Sequence of chain 2.C:
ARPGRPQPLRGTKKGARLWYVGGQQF

Sequence of chain 2.A:
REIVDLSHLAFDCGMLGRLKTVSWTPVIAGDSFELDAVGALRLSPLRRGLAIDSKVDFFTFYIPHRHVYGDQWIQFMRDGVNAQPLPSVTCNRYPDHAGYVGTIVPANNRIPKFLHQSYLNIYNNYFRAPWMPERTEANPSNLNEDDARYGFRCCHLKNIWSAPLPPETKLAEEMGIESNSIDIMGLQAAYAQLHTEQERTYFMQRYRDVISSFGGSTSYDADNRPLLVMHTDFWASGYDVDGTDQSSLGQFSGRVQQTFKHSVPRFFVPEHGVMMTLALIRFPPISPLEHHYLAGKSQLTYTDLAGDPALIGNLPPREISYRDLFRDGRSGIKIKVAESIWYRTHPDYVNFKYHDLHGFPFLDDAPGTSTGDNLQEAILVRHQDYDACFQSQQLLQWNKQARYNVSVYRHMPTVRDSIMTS

Binding-site contacts:
Ligand atom C4 contacts residue ARG425 of chain 3.A at 3.6 Å.
Ligand atom O3' contacts residue ARG425 of chain 3.A at 3.8 Å.
Ligand atom C1' contacts residue DC1 of chain 2.E at 3.6 Å.
Ligand atom N3 contacts residue GLU208 of chain 2.A at 2.7 Å (salt-bridge).
Ligand atom N6 contacts residue GLU208 of chain 2.A at 3.4 Å (salt-bridge).
Ligand atom C5' contacts residue DC1 of chain 2.H at 2.3 Å.
Ligand atom OP2 contacts residue ASP426 of chain 3.A at 2.8 Å (salt-bridge).
Ligand atom O5' contacts residue ARG425 of chain 3.A at 2.8 Å.
Ligand atom O5' contacts residue DC1 of chain 2.H at 2.6 Å.
Ligand atom N1 contacts residue GLU208 of chain 2.A at 1.5 Å (salt-bridge).
Ligand atom C4 contacts residue GLU208 of chain 2.A at 3.4 Å.
Ligand atom OP2 contacts residue ARG425 of chain 3.A at 3.8 Å.
Ligand atom C4' contacts residue DC1 of chain 2.H at 2.8 Å.
Ligand atom N3 contacts residue PHE212 of chain 2.A at 2.9 Å.
Ligand atom P contacts residue DC1 of chain 2.H at 2.5 Å.
Ligand atom C3' contacts residue DC1 of chain 2.E at 2.9 Å.
Ligand atom N3 contacts residue ARG425 of chain 3.A at 3.1 Å (salt-bridge).
Ligand atom C2 contacts residue GLU208 of chain 2.A at 1.6 Å.
Ligand atom C1' contacts residue PHE212 of chain 2.A at 3.5 Å (hydrophobic).
Ligand atom O5' contacts residue ARG28 of chain 2.C at 3.4 Å.
Ligand atom C5' contacts residue ARG28 of chain 2.C at 3.1 Å.
Ligand atom O5' contacts residue TYR31 of chain 2.C at 3.4 Å (h-bond).
Ligand atom O3' contacts residue DC1 of chain 2.E at 3.3 Å.
Ligand atom O4' contacts residue ARG425 of chain 3.A at 3.7 Å.
Ligand atom O3' contacts residue ARG28 of chain 2.C at 3.5 Å (salt-bridge).
Ligand atom C5' contacts residue TYR31 of chain 2.C at 2.9 Å (hydrophobic).
Ligand atom P contacts residue ARG425 of chain 3.A at 3.5 Å.
Ligand atom OP1 contacts residue ARG28 of chain 2.C at 3.2 Å (salt-bridge).
Ligand atom C5 contacts residue GLU208 of chain 2.A at 3.4 Å.
Ligand atom OP2 contacts residue DC1 of chain 2.H at 2.0 Å.
Ligand atom C1' contacts residue ALA27 of chain 2.C at 3.8 Å (hydrophobic).
Ligand atom C2 contacts residue PHE212 of chain 2.A at 3.8 Å (hydrophobic).
Ligand atom OP1 contacts residue GLY34 of chain 2.C at 3.8 Å.
Ligand atom C2' contacts residue DC1 of chain 2.E at 2.2 Å.
Ligand atom O4' contacts residue PHE212 of chain 2.A at 3.4 Å.
Ligand atom O3' contacts residue THR423 of chain 3.A at 3.8 Å.
Ligand atom N1 contacts residue ARG425 of chain 3.A at 3.6 Å (salt-bridge).
Ligand atom C6 contacts residue GLU208 of chain 2.A at 2.6 Å.
Ligand atom OP2 contacts residue THR423 of chain 3.A at 2.9 Å.
Ligand atom C2 contacts residue ARG425 of chain 3.A at 3.1 Å.

A small-molecule ligand and the protein it binds are described below.
Small molecule (SMILES): Nc1ncnc2c1N1CN2[C@H]2C[C@]3(OP3(O)(O)OC[C@H]3OCC[C@@H]3O[P](=O)(O)OC[C@H]3O[C@@H]1C[C@@H]3O)[C@@H](CO[P](=O)(O)O[C@H]1CCO[C@@H]1COP(=O)=O)O2

Sequence of chain 3.A:
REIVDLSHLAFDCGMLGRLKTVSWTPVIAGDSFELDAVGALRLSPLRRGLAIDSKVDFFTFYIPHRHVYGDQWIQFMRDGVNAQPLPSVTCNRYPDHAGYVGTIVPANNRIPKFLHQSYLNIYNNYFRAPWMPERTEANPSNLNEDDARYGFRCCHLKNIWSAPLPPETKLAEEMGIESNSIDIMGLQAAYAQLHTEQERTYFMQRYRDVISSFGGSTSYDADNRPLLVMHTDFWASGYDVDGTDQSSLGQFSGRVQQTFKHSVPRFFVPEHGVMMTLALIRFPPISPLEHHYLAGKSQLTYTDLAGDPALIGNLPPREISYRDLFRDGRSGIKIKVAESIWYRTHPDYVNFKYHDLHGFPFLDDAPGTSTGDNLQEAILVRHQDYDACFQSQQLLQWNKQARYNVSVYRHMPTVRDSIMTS